This small molecule binds to this protein.
Small molecule (SMILES): CC(=O)NCCCC[C@H](NC(=O)CNC(=O)[C@H](CCCN=C(N)N)NC(=O)CNC(=O)[C@@H](N)CO)C(=O)NCC=O

Binding-site contacts:
Ligand atom N contacts residue TYR85 of chain 1.A at 3.4 Å (h-bond).
Ligand atom CA contacts residue ASP42 of chain 1.A at 3.5 Å.
Ligand atom N contacts residue PRO41 of chain 1.A at 3.4 Å.
Ligand atom CD contacts residue TYR85 of chain 1.A at 2.9 Å (hydrophobic).
Ligand atom NE contacts residue TYR85 of chain 1.A at 3.9 Å.
Ligand atom OH contacts residue ASN86 of chain 1.A at 3.4 Å (h-bond).
Ligand atom OG contacts residue PRO41 of chain 1.A at 4.1 Å.
Ligand atom CH contacts residue ILE96 of chain 1.A at 3.6 Å (hydrophobic).
Ligand atom C contacts residue TYR85 of chain 1.A at 4.0 Å (hydrophobic).
Ligand atom CG contacts residue TYR85 of chain 1.A at 4.0 Å (hydrophobic).
Ligand atom NH1 contacts residue GLU84 of chain 1.A at 3.2 Å (salt-bridge).
Ligand atom CG contacts residue VAL40 of chain 1.A at 3.8 Å (hydrophobic).
Ligand atom CG contacts residue ASN86 of chain 1.A at 3.9 Å.
Ligand atom O contacts residue ARG89 of chain 1.A at 3.4 Å (salt-bridge).
Ligand atom N contacts residue ASP42 of chain 1.A at 3.4 Å (salt-bridge).
Ligand atom OH contacts residue ILE96 of chain 1.A at 4.0 Å.
Ligand atom O contacts residue ASP42 of chain 1.A at 3.4 Å.
Ligand atom CE contacts residue ILE96 of chain 1.A at 3.9 Å (hydrophobic).
Ligand atom CH3 contacts residue VAL30 of chain 1.A at 4.1 Å (hydrophobic).
Ligand atom NZ contacts residue VAL35 of chain 1.A at 4.0 Å.
Ligand atom CH3 contacts residue VAL35 of chain 1.A at 3.8 Å (hydrophobic).
Ligand atom CH contacts residue VAL35 of chain 1.A at 3.9 Å (hydrophobic).
Ligand atom CB contacts residue PRO41 of chain 1.A at 4.0 Å (hydrophobic).
Ligand atom CD contacts residue VAL40 of chain 1.A at 3.9 Å (hydrophobic).
Ligand atom OH contacts residue TYR43 of chain 1.A at 3.8 Å.
Ligand atom CA contacts residue ASP93 of chain 1.A at 3.5 Å.
Ligand atom CG contacts residue ASP42 of chain 1.A at 3.7 Å.
Ligand atom CG contacts residue TYR85 of chain 1.A at 4.0 Å (hydrophobic).
Ligand atom C contacts residue ASP42 of chain 1.A at 3.4 Å.
Ligand atom NZ contacts residue ILE96 of chain 1.A at 3.5 Å.
Ligand atom CZ contacts residue TYR85 of chain 1.A at 4.0 Å (hydrophobic).
Ligand atom N contacts residue PRO87 of chain 1.A at 3.8 Å.
Ligand atom C contacts residue TYR85 of chain 1.A at 4.0 Å (hydrophobic).
Ligand atom O contacts residue ASP42 of chain 1.A at 3.5 Å (salt-bridge).
Ligand atom NH1 contacts residue TYR85 of chain 1.A at 3.3 Å (h-bond).
Ligand atom CE contacts residue ASN86 of chain 1.A at 3.8 Å.
Ligand atom CA contacts residue TYR85 of chain 1.A at 3.7 Å (hydrophobic).
Ligand atom CB contacts residue TYR85 of chain 1.A at 4.0 Å (hydrophobic).
Ligand atom O contacts residue TYR85 of chain 1.A at 3.4 Å (h-bond).
Ligand atom CA contacts residue PRO87 of chain 1.A at 4.0 Å (hydrophobic).

Sequence of chain 1.A:
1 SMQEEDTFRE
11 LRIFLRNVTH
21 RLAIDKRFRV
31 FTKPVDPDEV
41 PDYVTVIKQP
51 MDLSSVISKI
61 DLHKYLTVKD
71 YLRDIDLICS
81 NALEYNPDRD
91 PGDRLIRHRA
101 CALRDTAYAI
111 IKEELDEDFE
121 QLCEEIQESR